Sequence of chain 7.A:
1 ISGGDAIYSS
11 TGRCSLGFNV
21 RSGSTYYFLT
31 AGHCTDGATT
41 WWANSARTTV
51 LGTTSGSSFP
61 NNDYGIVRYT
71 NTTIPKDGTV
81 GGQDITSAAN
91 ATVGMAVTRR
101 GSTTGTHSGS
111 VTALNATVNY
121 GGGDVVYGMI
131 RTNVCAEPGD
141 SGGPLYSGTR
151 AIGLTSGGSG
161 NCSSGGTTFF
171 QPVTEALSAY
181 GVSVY

Binding-site contacts:
Ligand atom CD1 contacts residue GLU137 of chain 7.A at 3.6 Å.
Ligand atom N contacts residue SER141 of chain 7.A at 3.0 Å (h-bond).
Ligand atom OH contacts residue LEU1 of chain 7.J at 3.4 Å.
Ligand atom CD2 contacts residue LEU1 of chain 7.J at 0.7 Å (hydrophobic).
Ligand atom O contacts residue PRO138 of chain 7.A at 3.7 Å.
Ligand atom CB contacts residue LEU1 of chain 7.J at 0.8 Å (hydrophobic).
Ligand atom OH contacts residue GLY158 of chain 7.A at 3.5 Å.
Ligand atom O contacts residue SER141 of chain 7.A at 2.5 Å (h-bond).
Ligand atom CZ contacts residue LEU1 of chain 7.J at 2.0 Å (hydrophobic).
Ligand atom N contacts residue GOL1 of chain 7.O at 2.4 Å (h-bond).
Ligand atom CA contacts residue LEU1 of chain 7.J at 0.1 Å (hydrophobic).
Ligand atom CB contacts residue SER141 of chain 7.A at 2.5 Å.
Ligand atom OXT contacts residue LEU1 of chain 7.J at 0.0 Å (h-bond).
Ligand atom CA contacts residue PRO138 of chain 7.A at 3.8 Å (hydrophobic).
Ligand atom O contacts residue GLY139 of chain 7.A at 2.8 Å (h-bond).
Ligand atom OH contacts residue SER159 of chain 7.A at 3.3 Å.
Ligand atom CD2 contacts residue GLY157 of chain 7.A at 3.8 Å.
Ligand atom OXT contacts residue SER141 of chain 7.A at 2.3 Å (h-bond).
Ligand atom CD1 contacts residue LEU1 of chain 7.J at 1.8 Å (hydrophobic).
Ligand atom CG contacts residue LEU1 of chain 7.J at 1.0 Å (hydrophobic).
Ligand atom CE1 contacts residue LEU1 of chain 7.J at 2.1 Å (hydrophobic).
Ligand atom CZ contacts residue GLY158 of chain 7.A at 3.8 Å.
Ligand atom CB contacts residue GLU137 of chain 7.A at 3.9 Å.
Ligand atom C contacts residue LEU1 of chain 7.J at 0.0 Å (hydrophobic).
Ligand atom CA contacts residue GOL1 of chain 7.O at 3.7 Å.
Ligand atom CD1 contacts residue PRO138 of chain 7.A at 3.5 Å (hydrophobic).
Ligand atom OXT contacts residue HIS33 of chain 7.A at 2.7 Å (h-bond).
Ligand atom OH contacts residue ALA136 of chain 7.A at 3.2 Å (h-bond).
Ligand atom CE2 contacts residue GLY158 of chain 7.A at 3.7 Å.
Ligand atom CE2 contacts residue ALA136 of chain 7.A at 3.5 Å (hydrophobic).
Ligand atom CA contacts residue SER141 of chain 7.A at 2.4 Å.
Ligand atom CZ contacts residue ALA136 of chain 7.A at 3.2 Å (hydrophobic).
Ligand atom O contacts residue ASP140 of chain 7.A at 3.8 Å.
Ligand atom C contacts residue SER141 of chain 7.A at 1.6 Å.
Ligand atom N contacts residue LEU1 of chain 7.J at 0.0 Å (h-bond).
Ligand atom CE2 contacts residue LEU1 of chain 7.J at 1.3 Å (hydrophobic).
Ligand atom C contacts residue HIS33 of chain 7.A at 3.7 Å.
Ligand atom CD2 contacts residue ALA136 of chain 7.A at 3.5 Å (hydrophobic).
Ligand atom OH contacts residue GLY160 of chain 7.A at 3.0 Å (h-bond).
Ligand atom O contacts residue LEU1 of chain 7.J at 0.0 Å (h-bond).

The small molecule below binds the protein below.
Small molecule (SMILES): N[C@@H](Cc1ccc(O)cc1)C(=O)O